Binding-site contacts:
Ligand atom NH2 contacts residue CYS1079 of chain 2.B at 2.0 Å.
Ligand atom NE contacts residue TYR1076 of chain 2.B at 2.0 Å.
Ligand atom CB contacts residue TYR1075 of chain 2.B at 2.8 Å (hydrophobic).
Ligand atom CD contacts residue TYR1076 of chain 2.B at 2.3 Å (hydrophobic).
Ligand atom CZ contacts residue TYR1076 of chain 2.B at 2.8 Å (hydrophobic).
Ligand atom CZ contacts residue CYS1079 of chain 2.B at 1.6 Å (hydrophobic).
Ligand atom NH1 contacts residue LEU1080 of chain 2.B at 2.6 Å (h-bond).
Ligand atom CA contacts residue ALA1073 of chain 2.B at 3.0 Å (hydrophobic).
Ligand atom CB contacts residue ASN1074 of chain 2.B at 1.7 Å.
Ligand atom CG contacts residue ASN1074 of chain 2.B at 2.7 Å.
Ligand atom CZ contacts residue THR1097 of chain 2.B at 2.9 Å.
Ligand atom CG contacts residue ASN1074 of chain 2.B at 2.5 Å.
Ligand atom C contacts residue ASN1074 of chain 2.B at 1.5 Å.
Ligand atom NH1 contacts residue CYS1079 of chain 2.B at 1.7 Å.
Ligand atom C contacts residue ALA1073 of chain 2.B at 2.9 Å (hydrophobic).
Ligand atom O contacts residue ASN1074 of chain 2.B at 1.6 Å (h-bond).
Ligand atom N contacts residue GLY105 of chain 2.E at 2.8 Å (h-bond).
Ligand atom OE1 contacts residue ARG165 of chain 2.E at 2.9 Å (salt-bridge).
Ligand atom CA contacts residue ASN1074 of chain 2.B at 0.6 Å.
Ligand atom O contacts residue ASN1074 of chain 2.B at 2.1 Å (h-bond).
Ligand atom N contacts residue ASN1074 of chain 2.B at 1.0 Å.
Ligand atom CA contacts residue ASN1074 of chain 2.B at 0.2 Å.
Ligand atom N contacts residue ASN1074 of chain 2.B at 2.3 Å (h-bond).
Ligand atom N contacts residue TYR1075 of chain 2.B at 1.5 Å (h-bond).
Ligand atom CB contacts residue TYR1076 of chain 2.B at 2.9 Å (hydrophobic).
Ligand atom O contacts residue VAL127 of chain 2.E at 2.5 Å (h-bond).
Ligand atom N contacts residue ASN1074 of chain 2.B at 0.9 Å.
Ligand atom O contacts residue ALA1073 of chain 2.B at 2.7 Å.
Ligand atom CG contacts residue TYR1075 of chain 2.B at 2.6 Å (hydrophobic).
Ligand atom NE contacts residue CYS1079 of chain 2.B at 2.3 Å (h-bond).
Ligand atom O contacts residue TYR1076 of chain 2.B at 2.3 Å (h-bond).
Ligand atom CB contacts residue ASN1074 of chain 2.B at 1.8 Å.
Ligand atom C contacts residue ASN1074 of chain 2.B at 0.8 Å.
Ligand atom N contacts residue ALA1073 of chain 2.B at 2.0 Å.
Ligand atom CA contacts residue TYR1075 of chain 2.B at 2.5 Å (hydrophobic).
Ligand atom NH1 contacts residue THR1097 of chain 2.B at 2.8 Å.
Ligand atom CG contacts residue TYR1076 of chain 2.B at 2.4 Å (hydrophobic).
Ligand atom O contacts residue ASP1071 of chain 2.B at 2.9 Å (salt-bridge).
Ligand atom CD contacts residue CYS1079 of chain 2.B at 2.6 Å (hydrophobic).
Ligand atom NH1 contacts residue TYR1076 of chain 2.B at 1.9 Å (h-bond).

Sequence of chain 2.E:
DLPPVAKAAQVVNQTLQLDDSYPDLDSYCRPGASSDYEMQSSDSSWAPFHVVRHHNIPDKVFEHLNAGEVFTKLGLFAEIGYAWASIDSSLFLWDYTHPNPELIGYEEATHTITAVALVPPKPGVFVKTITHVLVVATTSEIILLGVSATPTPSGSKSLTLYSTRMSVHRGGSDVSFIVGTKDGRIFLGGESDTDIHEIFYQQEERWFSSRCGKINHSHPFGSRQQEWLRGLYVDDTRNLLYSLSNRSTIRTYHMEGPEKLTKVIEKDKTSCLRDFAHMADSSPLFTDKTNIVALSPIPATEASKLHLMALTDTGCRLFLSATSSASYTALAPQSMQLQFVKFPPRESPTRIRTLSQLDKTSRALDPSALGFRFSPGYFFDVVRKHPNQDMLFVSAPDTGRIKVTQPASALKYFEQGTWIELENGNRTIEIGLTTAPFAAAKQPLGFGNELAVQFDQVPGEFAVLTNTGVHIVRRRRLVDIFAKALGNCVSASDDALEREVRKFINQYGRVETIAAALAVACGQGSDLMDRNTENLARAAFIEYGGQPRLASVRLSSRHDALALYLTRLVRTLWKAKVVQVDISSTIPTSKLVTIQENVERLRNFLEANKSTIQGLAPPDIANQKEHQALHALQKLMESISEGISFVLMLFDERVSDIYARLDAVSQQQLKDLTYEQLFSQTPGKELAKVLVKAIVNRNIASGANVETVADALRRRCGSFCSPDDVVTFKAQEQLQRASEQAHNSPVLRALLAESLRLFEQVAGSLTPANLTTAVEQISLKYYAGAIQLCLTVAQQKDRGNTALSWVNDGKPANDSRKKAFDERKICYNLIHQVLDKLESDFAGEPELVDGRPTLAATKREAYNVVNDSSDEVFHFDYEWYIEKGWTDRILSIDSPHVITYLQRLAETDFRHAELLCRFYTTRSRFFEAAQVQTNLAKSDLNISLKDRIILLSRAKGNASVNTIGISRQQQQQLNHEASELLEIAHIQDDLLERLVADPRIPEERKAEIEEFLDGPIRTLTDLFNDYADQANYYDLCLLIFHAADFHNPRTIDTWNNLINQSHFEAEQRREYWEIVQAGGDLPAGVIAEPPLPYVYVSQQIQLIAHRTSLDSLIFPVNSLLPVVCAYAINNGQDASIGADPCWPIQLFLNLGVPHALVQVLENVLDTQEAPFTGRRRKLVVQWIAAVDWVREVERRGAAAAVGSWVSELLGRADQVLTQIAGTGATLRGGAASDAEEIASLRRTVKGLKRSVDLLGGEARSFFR

Sequence of chain 2.B:
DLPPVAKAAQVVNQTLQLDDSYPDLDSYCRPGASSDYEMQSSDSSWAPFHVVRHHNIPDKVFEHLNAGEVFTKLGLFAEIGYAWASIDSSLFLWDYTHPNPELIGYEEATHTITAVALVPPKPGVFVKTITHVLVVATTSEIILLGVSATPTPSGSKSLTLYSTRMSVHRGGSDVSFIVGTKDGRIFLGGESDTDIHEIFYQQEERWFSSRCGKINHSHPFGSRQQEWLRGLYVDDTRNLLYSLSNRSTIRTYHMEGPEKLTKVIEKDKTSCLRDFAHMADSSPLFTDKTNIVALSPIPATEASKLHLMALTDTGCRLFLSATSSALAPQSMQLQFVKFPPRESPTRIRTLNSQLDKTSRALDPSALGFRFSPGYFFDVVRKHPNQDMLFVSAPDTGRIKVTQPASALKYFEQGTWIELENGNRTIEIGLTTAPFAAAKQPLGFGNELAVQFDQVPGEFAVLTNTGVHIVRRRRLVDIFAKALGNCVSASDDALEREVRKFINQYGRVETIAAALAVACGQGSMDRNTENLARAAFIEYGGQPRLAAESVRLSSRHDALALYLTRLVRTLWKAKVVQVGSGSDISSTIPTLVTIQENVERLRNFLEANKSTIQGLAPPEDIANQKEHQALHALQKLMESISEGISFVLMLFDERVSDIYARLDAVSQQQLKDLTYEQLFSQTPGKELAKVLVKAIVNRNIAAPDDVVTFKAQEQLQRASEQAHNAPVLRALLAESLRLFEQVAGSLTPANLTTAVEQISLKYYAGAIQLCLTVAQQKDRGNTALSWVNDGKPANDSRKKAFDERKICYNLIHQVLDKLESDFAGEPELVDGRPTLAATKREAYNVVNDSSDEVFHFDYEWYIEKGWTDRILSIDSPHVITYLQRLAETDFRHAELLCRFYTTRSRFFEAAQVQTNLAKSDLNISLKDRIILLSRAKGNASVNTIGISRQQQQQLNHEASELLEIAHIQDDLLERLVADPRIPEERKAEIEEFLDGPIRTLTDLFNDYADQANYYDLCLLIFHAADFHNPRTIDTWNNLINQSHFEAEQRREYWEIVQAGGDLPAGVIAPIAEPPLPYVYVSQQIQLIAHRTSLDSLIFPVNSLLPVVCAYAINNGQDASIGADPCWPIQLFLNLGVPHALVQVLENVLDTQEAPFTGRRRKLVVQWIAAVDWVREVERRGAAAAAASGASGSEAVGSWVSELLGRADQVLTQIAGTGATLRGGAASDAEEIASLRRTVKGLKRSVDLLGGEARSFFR

This small molecule binds to this protein.
Small molecule (SMILES): CSCC[C@H](NC(=O)[C@@H]1CCCN1C(=O)[C@H](CC(C)C)NC(=O)[C@H](CC(C)C)NC(=O)[C@H](CCCCN)NC(=O)[C@H](C)NC(=O)[C@H](CCCCN)NC(=O)[C@@H](N)CCCN=C(N)N)C(=O)N[C@@H](CCC(=O)O)C(=O)N[C@@H](CCC(=O)O)C(=O)N[C@@H](C)C(=O)N[C@@H](CC(C)C)C(=O)N[C@@H](CC(C)C)C(=O)N1CCC[C@H]1C=O